Sequence of chain 1.B:
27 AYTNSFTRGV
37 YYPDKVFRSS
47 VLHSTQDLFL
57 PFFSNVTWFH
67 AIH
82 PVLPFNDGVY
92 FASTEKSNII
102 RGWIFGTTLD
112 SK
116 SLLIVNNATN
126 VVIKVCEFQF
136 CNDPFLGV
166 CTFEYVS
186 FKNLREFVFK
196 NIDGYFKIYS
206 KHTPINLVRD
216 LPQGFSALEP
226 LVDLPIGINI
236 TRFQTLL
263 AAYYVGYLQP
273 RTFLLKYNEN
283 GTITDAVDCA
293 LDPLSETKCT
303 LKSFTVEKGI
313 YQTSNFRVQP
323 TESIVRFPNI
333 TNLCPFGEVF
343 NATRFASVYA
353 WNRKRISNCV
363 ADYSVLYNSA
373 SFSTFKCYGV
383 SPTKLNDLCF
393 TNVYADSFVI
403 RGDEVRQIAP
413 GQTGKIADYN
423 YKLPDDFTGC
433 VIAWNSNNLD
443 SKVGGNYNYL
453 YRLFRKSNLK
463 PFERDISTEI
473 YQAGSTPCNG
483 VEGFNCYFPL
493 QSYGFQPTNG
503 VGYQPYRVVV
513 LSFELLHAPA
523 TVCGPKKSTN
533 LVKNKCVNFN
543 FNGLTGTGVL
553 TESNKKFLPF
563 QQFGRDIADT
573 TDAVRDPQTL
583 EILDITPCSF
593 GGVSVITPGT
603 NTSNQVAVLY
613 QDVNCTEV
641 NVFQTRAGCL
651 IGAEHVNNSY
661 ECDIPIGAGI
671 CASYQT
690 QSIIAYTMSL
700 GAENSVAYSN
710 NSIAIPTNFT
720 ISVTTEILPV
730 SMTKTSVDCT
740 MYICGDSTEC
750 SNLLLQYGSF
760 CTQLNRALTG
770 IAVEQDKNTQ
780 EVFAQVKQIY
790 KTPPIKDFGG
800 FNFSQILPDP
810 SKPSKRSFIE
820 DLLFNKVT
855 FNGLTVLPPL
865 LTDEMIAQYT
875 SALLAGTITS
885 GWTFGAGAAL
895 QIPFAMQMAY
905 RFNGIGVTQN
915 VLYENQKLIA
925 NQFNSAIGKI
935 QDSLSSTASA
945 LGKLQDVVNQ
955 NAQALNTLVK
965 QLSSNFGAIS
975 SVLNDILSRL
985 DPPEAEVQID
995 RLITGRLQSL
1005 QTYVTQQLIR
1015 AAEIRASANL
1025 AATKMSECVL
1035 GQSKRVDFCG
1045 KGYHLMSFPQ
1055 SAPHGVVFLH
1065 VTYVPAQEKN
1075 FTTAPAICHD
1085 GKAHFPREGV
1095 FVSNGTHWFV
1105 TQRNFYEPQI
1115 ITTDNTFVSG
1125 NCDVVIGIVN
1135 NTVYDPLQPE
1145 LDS

Binding-site contacts:
Ligand atom C2 contacts residue ASN1134 of chain 1.B at 2.4 Å.
Ligand atom C7 contacts residue ASN1134 of chain 1.B at 3.9 Å.
Ligand atom N2 contacts residue ASN1134 of chain 1.B at 2.9 Å (h-bond).
Ligand atom C1 contacts residue ASN1134 of chain 1.B at 1.4 Å.
Ligand atom C4 contacts residue ASN1134 of chain 1.B at 4.2 Å.
Ligand atom O5 contacts residue ASN1134 of chain 1.B at 2.3 Å (h-bond).
Ligand atom C5 contacts residue ASN1134 of chain 1.B at 3.6 Å.
Ligand atom C3 contacts residue ASN1134 of chain 1.B at 3.8 Å.

A small-molecule ligand and the protein it binds are described below.
Small molecule (SMILES): CC(=O)N[C@H]1[C@H](O[C@H]2[C@H](O)[C@@H](NC(C)=O)CO[C@@H]2CO)O[C@H](CO)[C@@H](O)[C@@H]1O